Sequence of chain 1.XC:
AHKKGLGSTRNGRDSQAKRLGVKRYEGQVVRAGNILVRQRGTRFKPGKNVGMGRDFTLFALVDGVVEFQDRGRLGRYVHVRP

The small molecule below binds the protein below.
Small molecule (SMILES): COc1ccc(C[C@H](N)C(=O)N[C@H]2[C@@H](O)[C@H](n3cnc4c(N(C)C)ncnc43)O[C@@H]2CO[P](=O)(O)O[C@H]2[C@@H](O)[C@H](n3ccc(N)nc3=O)O[C@@H]2CO[P](=O)(O)O[C@H]2[C@@H](O)[C@H](n3ccc(N)nc3=O)O[C@@H]2CO)cc1

Binding-site contacts:
Ligand atom N3 contacts residue MG1 of chain 1.SDA at 3.3 Å.
Ligand atom OP1 contacts residue HIS3 of chain 1.XC at 3.4 Å (h-bond).
Ligand atom OP1 contacts residue ALA2 of chain 1.XC at 3.8 Å.
Ligand atom O2 contacts residue MG1 of chain 1.SDA at 2.4 Å.
Ligand atom C2 contacts residue MG1 of chain 1.SDA at 3.2 Å.
Ligand atom OP1 contacts residue MG1 of chain 1.ZZ at 3.8 Å.